A protein and the small-molecule ligand that binds it are described below.
Small molecule (SMILES): CC(=O)N[C@@H]1[C@@H](O)[C@H](O)[C@@H](CO)O[C@H]1O

Sequence of chain 1.A:
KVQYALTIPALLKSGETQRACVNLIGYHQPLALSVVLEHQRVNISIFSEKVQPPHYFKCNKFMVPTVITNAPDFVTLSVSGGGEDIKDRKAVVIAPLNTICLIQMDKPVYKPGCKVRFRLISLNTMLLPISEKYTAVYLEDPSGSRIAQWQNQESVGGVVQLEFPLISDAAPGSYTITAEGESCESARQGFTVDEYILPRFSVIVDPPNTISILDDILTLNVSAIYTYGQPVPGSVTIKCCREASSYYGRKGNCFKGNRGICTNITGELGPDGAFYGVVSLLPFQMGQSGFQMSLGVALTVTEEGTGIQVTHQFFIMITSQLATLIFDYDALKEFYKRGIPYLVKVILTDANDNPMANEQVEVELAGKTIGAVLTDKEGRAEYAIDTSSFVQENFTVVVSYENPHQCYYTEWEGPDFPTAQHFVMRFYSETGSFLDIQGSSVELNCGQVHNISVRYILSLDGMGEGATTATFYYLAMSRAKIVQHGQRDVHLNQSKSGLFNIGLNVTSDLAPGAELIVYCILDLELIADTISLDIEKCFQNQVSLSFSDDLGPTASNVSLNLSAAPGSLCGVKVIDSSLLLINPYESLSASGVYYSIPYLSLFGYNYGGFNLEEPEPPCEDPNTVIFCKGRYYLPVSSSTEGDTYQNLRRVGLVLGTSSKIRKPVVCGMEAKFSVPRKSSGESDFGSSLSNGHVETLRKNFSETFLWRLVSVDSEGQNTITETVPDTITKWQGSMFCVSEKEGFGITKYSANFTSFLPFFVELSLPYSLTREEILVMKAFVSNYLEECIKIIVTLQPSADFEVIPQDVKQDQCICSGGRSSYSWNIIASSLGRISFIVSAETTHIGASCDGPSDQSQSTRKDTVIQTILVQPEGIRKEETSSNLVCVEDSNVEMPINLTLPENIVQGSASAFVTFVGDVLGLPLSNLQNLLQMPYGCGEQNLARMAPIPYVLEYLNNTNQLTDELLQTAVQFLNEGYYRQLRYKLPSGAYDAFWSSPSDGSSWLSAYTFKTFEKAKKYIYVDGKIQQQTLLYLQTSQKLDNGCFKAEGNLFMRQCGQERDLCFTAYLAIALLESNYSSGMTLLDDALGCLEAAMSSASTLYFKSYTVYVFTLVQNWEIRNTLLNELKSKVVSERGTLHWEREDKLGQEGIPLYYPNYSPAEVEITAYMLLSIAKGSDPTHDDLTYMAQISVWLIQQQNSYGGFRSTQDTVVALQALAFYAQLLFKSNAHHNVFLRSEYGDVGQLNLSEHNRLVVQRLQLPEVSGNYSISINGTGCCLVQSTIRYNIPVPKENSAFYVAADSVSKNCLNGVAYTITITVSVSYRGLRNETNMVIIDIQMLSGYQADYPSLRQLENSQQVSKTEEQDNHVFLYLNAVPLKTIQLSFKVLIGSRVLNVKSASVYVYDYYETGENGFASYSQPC

Binding-site contacts:
Ligand atom O7 contacts residue LYS1038 of chain 1.A at 4.5 Å.
Ligand atom C4 contacts residue ASN977 of chain 1.A at 4.2 Å.
Ligand atom C8 contacts residue LEU982 of chain 1.A at 4.1 Å (hydrophobic).
Ligand atom C2 contacts residue ASN977 of chain 1.A at 2.5 Å.
Ligand atom O7 contacts residue TYR1039 of chain 1.A at 3.8 Å.
Ligand atom C1 contacts residue ASN977 of chain 1.A at 1.4 Å.
Ligand atom C3 contacts residue ASN977 of chain 1.A at 3.8 Å.
Ligand atom C8 contacts residue ASN977 of chain 1.A at 4.5 Å.
Ligand atom C7 contacts residue ASN977 of chain 1.A at 3.4 Å.
Ligand atom C8 contacts residue TYR1039 of chain 1.A at 3.6 Å (hydrophobic).
Ligand atom N2 contacts residue LEU982 of chain 1.A at 4.5 Å.
Ligand atom C5 contacts residue ASN977 of chain 1.A at 3.7 Å.
Ligand atom C8 contacts residue LEU987 of chain 1.A at 4.2 Å (hydrophobic).
Ligand atom C7 contacts residue TYR1039 of chain 1.A at 4.2 Å (hydrophobic).
Ligand atom O7 contacts residue ASN977 of chain 1.A at 3.6 Å (h-bond).
Ligand atom O5 contacts residue ASN977 of chain 1.A at 2.4 Å (h-bond).
Ligand atom N2 contacts residue ASN977 of chain 1.A at 2.9 Å (h-bond).